A protein and the small-molecule ligand that binds it are described below.
Small molecule (SMILES): CC(=O)N[C@@H]1[C@@H](O)[C@H](O)[C@@H](CO)O[C@H]1O

Binding-site contacts:
Ligand atom C7 contacts residue PHE367 of chain 1.A at 3.9 Å (hydrophobic).
Ligand atom O7 contacts residue ASN339 of chain 1.A at 3.9 Å.
Ligand atom C1 contacts residue HIS335 of chain 1.A at 4.1 Å.
Ligand atom C8 contacts residue PHE367 of chain 1.A at 3.2 Å (hydrophobic).
Ligand atom O7 contacts residue HIS335 of chain 1.A at 4.4 Å.
Ligand atom C3 contacts residue ASN339 of chain 1.A at 3.8 Å.
Ligand atom C2 contacts residue ASN339 of chain 1.A at 2.5 Å.
Ligand atom O7 contacts residue PHE367 of chain 1.A at 3.7 Å.
Ligand atom C5 contacts residue ASN339 of chain 1.A at 3.6 Å.
Ligand atom C4 contacts residue ASN339 of chain 1.A at 4.2 Å.
Ligand atom N2 contacts residue ASN339 of chain 1.A at 2.5 Å (h-bond).
Ligand atom C2 contacts residue HIS335 of chain 1.A at 4.4 Å.
Ligand atom C7 contacts residue ASN339 of chain 1.A at 3.0 Å.
Ligand atom O5 contacts residue HIS335 of chain 1.A at 4.0 Å.
Ligand atom C8 contacts residue ASN339 of chain 1.A at 3.3 Å.
Ligand atom O5 contacts residue ASN339 of chain 1.A at 2.3 Å (h-bond).
Ligand atom C1 contacts residue ASN339 of chain 1.A at 1.4 Å.

Sequence of chain 1.A:
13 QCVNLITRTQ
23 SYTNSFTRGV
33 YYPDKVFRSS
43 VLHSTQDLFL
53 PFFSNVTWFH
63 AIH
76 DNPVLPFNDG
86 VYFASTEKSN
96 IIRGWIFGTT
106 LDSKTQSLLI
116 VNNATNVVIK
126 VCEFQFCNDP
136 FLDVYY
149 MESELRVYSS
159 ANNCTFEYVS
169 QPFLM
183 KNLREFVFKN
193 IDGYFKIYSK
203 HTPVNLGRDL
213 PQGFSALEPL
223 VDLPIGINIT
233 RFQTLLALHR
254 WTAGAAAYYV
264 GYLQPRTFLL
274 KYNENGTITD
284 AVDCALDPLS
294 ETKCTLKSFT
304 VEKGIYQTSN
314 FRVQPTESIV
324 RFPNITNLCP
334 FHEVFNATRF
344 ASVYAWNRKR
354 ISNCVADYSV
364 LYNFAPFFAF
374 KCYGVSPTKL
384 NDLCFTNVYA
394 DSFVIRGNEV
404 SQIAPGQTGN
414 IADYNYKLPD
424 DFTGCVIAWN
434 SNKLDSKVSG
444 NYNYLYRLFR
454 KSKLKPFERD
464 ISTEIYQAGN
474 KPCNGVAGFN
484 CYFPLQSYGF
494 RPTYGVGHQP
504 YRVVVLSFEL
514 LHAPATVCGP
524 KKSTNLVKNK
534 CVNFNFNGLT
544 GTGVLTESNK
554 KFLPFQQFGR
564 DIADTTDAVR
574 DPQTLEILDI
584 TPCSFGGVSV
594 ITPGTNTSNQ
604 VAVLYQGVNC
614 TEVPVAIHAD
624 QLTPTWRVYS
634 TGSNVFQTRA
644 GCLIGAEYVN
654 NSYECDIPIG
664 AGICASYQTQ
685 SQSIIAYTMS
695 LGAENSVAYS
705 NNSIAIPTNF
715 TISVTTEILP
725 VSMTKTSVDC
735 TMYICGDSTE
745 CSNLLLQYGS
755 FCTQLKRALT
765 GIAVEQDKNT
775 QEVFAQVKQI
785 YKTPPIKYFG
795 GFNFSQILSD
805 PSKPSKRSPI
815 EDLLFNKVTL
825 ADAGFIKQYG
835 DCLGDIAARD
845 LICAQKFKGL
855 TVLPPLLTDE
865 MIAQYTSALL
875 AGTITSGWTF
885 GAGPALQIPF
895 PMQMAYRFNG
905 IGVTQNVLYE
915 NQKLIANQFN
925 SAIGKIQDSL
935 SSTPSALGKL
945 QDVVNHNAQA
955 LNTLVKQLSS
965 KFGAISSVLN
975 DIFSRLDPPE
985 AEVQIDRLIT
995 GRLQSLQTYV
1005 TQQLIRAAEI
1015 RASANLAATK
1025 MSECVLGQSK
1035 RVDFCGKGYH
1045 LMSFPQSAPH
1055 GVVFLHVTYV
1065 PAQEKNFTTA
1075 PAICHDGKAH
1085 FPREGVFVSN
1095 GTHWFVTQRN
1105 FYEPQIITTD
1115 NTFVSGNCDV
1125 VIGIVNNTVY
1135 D